A protein and the small-molecule ligand that binds it are described below.
Small molecule (SMILES): CO[C@@H]1C(O)=C(C(C)=O)C(=O)[C@@]2(O[C@H]3C[C@@H](O[C@H]4C[C@@H](O[C@H]5C[C@](C)(O)[C@H](O)[C@@H](C)O5)[C@@H](O)[C@@H](C)O4)[C@H](O)[C@@H](C)O3)C(=O)c3c(cc4cc(O[C@H]5C[C@@H](O[C@H]6C[C@@H](O)[C@H](O)[C@@H](C)O6)[C@H](O)[C@@H](C)O5)c(C)c(O)c4c3O)C[C@@H]12

Sequence of chain 1.A:
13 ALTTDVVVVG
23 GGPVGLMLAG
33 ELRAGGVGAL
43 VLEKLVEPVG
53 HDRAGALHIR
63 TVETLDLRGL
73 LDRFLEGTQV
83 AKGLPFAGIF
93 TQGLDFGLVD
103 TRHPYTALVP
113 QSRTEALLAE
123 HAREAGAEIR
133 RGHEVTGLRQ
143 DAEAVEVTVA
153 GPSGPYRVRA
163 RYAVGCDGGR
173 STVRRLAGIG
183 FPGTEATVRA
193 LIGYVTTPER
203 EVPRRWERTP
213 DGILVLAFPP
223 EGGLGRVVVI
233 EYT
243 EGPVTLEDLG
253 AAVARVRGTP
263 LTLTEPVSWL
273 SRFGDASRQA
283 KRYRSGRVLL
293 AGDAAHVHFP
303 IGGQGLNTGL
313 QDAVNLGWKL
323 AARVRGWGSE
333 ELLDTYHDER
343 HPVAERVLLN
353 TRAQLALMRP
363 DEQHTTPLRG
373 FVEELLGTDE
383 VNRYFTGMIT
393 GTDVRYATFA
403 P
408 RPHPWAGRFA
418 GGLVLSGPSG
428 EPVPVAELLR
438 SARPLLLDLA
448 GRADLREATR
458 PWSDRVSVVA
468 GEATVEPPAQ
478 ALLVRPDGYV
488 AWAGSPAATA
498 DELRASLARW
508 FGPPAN

Binding-site contacts:
Ligand atom OAE contacts residue PRO302 of chain 1.A at 3.8 Å.
Ligand atom OCI contacts residue TRP208 of chain 1.A at 3.1 Å (h-bond).
Ligand atom CBC contacts residue PHE92 of chain 1.A at 3.6 Å (hydrophobic).
Ligand atom CCH contacts residue ARG207 of chain 1.A at 3.9 Å.
Ligand atom OBZ contacts residue VAL217 of chain 1.A at 3.6 Å.
Ligand atom CAK contacts residue VAL230 of chain 1.A at 3.7 Å (hydrophobic).
Ligand atom OAS contacts residue PRO87 of chain 1.A at 3.4 Å.
Ligand atom CAK contacts residue VAL217 of chain 1.A at 3.4 Å (hydrophobic).
Ligand atom OCG contacts residue TRP208 of chain 1.A at 3.5 Å (h-bond).
Ligand atom CCK contacts residue PHE92 of chain 1.A at 3.5 Å (hydrophobic).
Ligand atom CBV contacts residue TRP208 of chain 1.A at 3.7 Å (hydrophobic).
Ligand atom OAN contacts residue ARG228 of chain 1.A at 2.8 Å (salt-bridge).
Ligand atom CAF contacts residue PHE275 of chain 1.A at 3.7 Å (hydrophobic).
Ligand atom CBS contacts residue TRP208 of chain 1.A at 3.8 Å (hydrophobic).
Ligand atom OCG contacts residue ARG206 of chain 1.A at 3.5 Å (salt-bridge).
Ligand atom OAJ contacts residue TRP208 of chain 1.A at 3.7 Å.
Ligand atom CBV contacts residue PHE92 of chain 1.A at 3.6 Å (hydrophobic).
Ligand atom CCB contacts residue TRP208 of chain 1.A at 3.6 Å (hydrophobic).
Ligand atom CAK contacts residue TRP208 of chain 1.A at 3.9 Å (hydrophobic).
Ligand atom OAA contacts residue ARG228 of chain 1.A at 3.7 Å.
Ligand atom CBF contacts residue PHE92 of chain 1.A at 3.8 Å (hydrophobic).
Ligand atom CAF contacts residue PRO302 of chain 1.A at 3.8 Å (hydrophobic).
Ligand atom CBP contacts residue ALA58 of chain 1.A at 3.5 Å (hydrophobic).
Ligand atom CCD contacts residue ARG206 of chain 1.A at 3.7 Å.
Ligand atom CCA contacts residue TRP208 of chain 1.A at 3.5 Å (hydrophobic).
Ligand atom OBZ contacts residue ARG228 of chain 1.A at 3.0 Å (salt-bridge).
Ligand atom OBN contacts residue LEU86 of chain 1.A at 3.8 Å.
Ligand atom CCK contacts residue TRP208 of chain 1.A at 3.5 Å (hydrophobic).
Ligand atom CBF contacts residue PRO87 of chain 1.A at 3.6 Å (hydrophobic).
Ligand atom CCB contacts residue ARG207 of chain 1.A at 3.7 Å.
Ligand atom OCI contacts residue ARG207 of chain 1.A at 3.6 Å.
Ligand atom CBU contacts residue VAL217 of chain 1.A at 3.7 Å (hydrophobic).
Ligand atom OAW contacts residue PHE92 of chain 1.A at 3.5 Å.
Ligand atom OCG contacts residue ARG207 of chain 1.A at 3.0 Å.
Ligand atom CBP contacts residue LEU86 of chain 1.A at 3.9 Å (hydrophobic).
Ligand atom CBF contacts residue LEU86 of chain 1.A at 3.7 Å (hydrophobic).
Ligand atom OAH contacts residue VAL230 of chain 1.A at 3.7 Å.
Ligand atom OCF contacts residue ALA219 of chain 1.A at 3.8 Å.
Ligand atom CCD contacts residue ARG207 of chain 1.A at 3.9 Å.
Ligand atom OBG contacts residue PHE92 of chain 1.A at 3.3 Å.